Binding-site contacts:
Ligand atom O7 contacts residue THR116 of chain 9.K at 3.9 Å.
Ligand atom C2 contacts residue ASN259 of chain 9.L at 2.4 Å.
Ligand atom C7 contacts residue ASN259 of chain 9.L at 3.1 Å.
Ligand atom O5 contacts residue ASN259 of chain 9.L at 2.3 Å (h-bond).
Ligand atom C3 contacts residue ASN259 of chain 9.L at 3.8 Å.
Ligand atom C1 contacts residue ASN259 of chain 9.L at 1.4 Å.
Ligand atom O7 contacts residue LYS181 of chain 9.K at 4.3 Å.
Ligand atom C8 contacts residue ASN259 of chain 9.L at 4.4 Å.
Ligand atom C4 contacts residue ASN259 of chain 9.L at 4.2 Å.
Ligand atom O7 contacts residue ASN259 of chain 9.L at 2.9 Å (h-bond).
Ligand atom C5 contacts residue ASN259 of chain 9.L at 3.7 Å.
Ligand atom C8 contacts residue LYS181 of chain 9.K at 4.3 Å.
Ligand atom O6 contacts residue ASN259 of chain 9.L at 4.2 Å.
Ligand atom N2 contacts residue ASN259 of chain 9.L at 2.9 Å (h-bond).

Sequence of chain 9.K:
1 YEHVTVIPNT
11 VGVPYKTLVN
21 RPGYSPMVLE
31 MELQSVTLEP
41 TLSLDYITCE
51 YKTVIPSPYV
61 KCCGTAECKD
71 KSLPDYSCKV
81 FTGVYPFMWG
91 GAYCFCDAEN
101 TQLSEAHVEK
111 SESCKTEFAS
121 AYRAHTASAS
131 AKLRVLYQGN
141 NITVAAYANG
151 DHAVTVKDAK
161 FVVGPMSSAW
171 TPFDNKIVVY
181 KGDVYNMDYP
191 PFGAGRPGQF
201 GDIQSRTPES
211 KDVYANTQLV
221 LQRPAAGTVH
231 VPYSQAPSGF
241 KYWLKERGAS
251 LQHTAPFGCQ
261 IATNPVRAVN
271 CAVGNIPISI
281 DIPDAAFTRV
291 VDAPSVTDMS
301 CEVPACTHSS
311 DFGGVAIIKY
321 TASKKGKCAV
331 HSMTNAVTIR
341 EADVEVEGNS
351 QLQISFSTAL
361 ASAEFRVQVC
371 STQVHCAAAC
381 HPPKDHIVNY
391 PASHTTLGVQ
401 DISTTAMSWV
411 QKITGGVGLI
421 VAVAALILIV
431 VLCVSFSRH

Sequence of chain 9.L:
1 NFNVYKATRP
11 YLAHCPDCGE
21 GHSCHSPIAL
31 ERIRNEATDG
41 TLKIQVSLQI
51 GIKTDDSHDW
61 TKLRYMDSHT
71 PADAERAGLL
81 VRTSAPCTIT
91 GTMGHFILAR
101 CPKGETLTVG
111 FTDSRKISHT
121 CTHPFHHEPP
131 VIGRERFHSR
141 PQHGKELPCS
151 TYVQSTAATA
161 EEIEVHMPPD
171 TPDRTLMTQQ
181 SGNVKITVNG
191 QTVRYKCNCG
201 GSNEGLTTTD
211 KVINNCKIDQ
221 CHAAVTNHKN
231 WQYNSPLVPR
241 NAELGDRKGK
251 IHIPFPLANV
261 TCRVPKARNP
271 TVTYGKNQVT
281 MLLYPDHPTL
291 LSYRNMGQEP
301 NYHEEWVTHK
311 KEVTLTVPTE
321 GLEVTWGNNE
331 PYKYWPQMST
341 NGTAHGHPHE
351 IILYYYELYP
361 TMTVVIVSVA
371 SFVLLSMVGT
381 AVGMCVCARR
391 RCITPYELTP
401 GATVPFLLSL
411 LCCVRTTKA

A protein and the small-molecule ligand that binds it are described below.
Small molecule (SMILES): CC(=O)N[C@@H]1[C@@H](O)[C@H](O)[C@@H](CO)O[C@H]1O